A small-molecule ligand and the protein it binds are described below.
Small molecule (SMILES): CC(=O)N[C@H]1[C@H](O[C@H]2[C@H](O)[C@@H](NC(C)=O)CO[C@@H]2CO)O[C@H](CO)[C@@H](O)[C@@H]1O

Binding-site contacts:
Ligand atom O7 contacts residue ASN204 of chain 1.A at 4.0 Å.
Ligand atom N2 contacts residue ASN204 of chain 1.A at 3.1 Å (h-bond).
Ligand atom C8 contacts residue GLU214 of chain 1.A at 3.9 Å.
Ligand atom C1 contacts residue ASP205 of chain 1.A at 4.0 Å.
Ligand atom O6 contacts residue LYS75 of chain 1.A at 4.5 Å.
Ligand atom O6 contacts residue ASP205 of chain 1.A at 2.5 Å (salt-bridge).
Ligand atom C6 contacts residue ASP205 of chain 1.A at 3.6 Å.
Ligand atom C6 contacts residue TRP208 of chain 1.A at 3.9 Å (hydrophobic).
Ligand atom O7 contacts residue TRP208 of chain 1.A at 3.7 Å.
Ligand atom C8 contacts residue TRP208 of chain 1.A at 4.3 Å (hydrophobic).
Ligand atom C7 contacts residue TRP208 of chain 1.A at 4.5 Å (hydrophobic).
Ligand atom O7 contacts residue LEU93 of chain 1.A at 4.1 Å.
Ligand atom O5 contacts residue ASP205 of chain 1.A at 3.0 Å (salt-bridge).
Ligand atom C4 contacts residue ASN204 of chain 1.A at 4.3 Å.
Ligand atom O5 contacts residue TRP208 of chain 1.A at 4.2 Å.
Ligand atom C8 contacts residue ALA243 of chain 1.A at 4.4 Å (hydrophobic).
Ligand atom C7 contacts residue ASN204 of chain 1.A at 3.7 Å.
Ligand atom C8 contacts residue LEU93 of chain 1.A at 3.9 Å (hydrophobic).
Ligand atom C5 contacts residue ASN204 of chain 1.A at 3.5 Å.
Ligand atom C8 contacts residue GLN244 of chain 1.A at 3.9 Å.
Ligand atom C5 contacts residue TRP208 of chain 1.A at 3.9 Å (hydrophobic).
Ligand atom C1 contacts residue TRP208 of chain 1.A at 4.2 Å (hydrophobic).
Ligand atom C3 contacts residue ASN204 of chain 1.A at 3.9 Å.
Ligand atom O5 contacts residue ASN204 of chain 1.A at 2.4 Å (h-bond).
Ligand atom O6 contacts residue SER77 of chain 1.A at 3.7 Å.
Ligand atom O6 contacts residue SER76 of chain 1.A at 3.9 Å.
Ligand atom C1 contacts residue ASN204 of chain 1.A at 1.4 Å.
Ligand atom C2 contacts residue ASN204 of chain 1.A at 2.7 Å.
Ligand atom C5 contacts residue ASP205 of chain 1.A at 3.8 Å.
Ligand atom O6 contacts residue GLU209 of chain 1.A at 4.0 Å.
Ligand atom C6 contacts residue SER76 of chain 1.A at 4.3 Å.
Ligand atom C7 contacts residue LEU93 of chain 1.A at 4.2 Å (hydrophobic).

Sequence of chain 1.A:
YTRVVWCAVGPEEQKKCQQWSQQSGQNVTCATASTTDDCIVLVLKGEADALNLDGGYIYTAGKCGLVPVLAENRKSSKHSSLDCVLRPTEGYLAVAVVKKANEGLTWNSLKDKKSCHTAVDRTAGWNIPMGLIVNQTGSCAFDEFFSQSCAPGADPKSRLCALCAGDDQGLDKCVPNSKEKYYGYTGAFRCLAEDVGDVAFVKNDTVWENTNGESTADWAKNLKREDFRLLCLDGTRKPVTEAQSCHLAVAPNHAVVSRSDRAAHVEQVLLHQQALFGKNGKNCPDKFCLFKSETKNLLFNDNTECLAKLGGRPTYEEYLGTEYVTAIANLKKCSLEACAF